Sequence of chain 1.C:
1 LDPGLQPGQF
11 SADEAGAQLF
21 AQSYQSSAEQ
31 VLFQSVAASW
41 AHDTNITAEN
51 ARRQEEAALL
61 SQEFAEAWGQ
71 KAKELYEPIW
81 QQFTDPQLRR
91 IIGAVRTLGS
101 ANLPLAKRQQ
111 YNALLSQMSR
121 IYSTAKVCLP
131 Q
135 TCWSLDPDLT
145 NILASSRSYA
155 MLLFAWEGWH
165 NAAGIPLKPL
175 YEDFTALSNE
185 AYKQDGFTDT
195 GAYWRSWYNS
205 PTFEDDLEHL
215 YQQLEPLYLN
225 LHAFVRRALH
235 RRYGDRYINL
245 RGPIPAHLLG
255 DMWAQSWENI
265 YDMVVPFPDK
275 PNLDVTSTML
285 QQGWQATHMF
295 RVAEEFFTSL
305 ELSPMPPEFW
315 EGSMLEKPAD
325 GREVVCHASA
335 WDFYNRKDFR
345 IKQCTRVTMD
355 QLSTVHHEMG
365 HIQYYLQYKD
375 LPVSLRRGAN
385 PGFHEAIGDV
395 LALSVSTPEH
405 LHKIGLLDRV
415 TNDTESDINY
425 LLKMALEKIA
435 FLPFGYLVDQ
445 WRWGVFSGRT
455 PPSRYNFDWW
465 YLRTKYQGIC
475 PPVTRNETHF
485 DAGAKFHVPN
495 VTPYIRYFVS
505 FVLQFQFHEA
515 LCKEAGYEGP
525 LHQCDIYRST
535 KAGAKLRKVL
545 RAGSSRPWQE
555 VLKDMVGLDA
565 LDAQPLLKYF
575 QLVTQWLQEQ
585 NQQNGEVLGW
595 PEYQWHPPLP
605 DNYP

Binding-site contacts:
Ligand atom O5 contacts residue ASN50 of chain 1.C at 3.1 Å (h-bond).
Ligand atom C6 contacts residue GLU49 of chain 1.C at 4.4 Å.
Ligand atom C8 contacts residue GLU49 of chain 1.C at 4.0 Å.
Ligand atom C3 contacts residue ASN45 of chain 1.C at 3.9 Å.
Ligand atom O7 contacts residue ASN45 of chain 1.C at 4.1 Å.
Ligand atom C2 contacts residue ASN45 of chain 1.C at 2.5 Å.
Ligand atom C8 contacts residue ASP324 of chain 1.C at 4.5 Å.
Ligand atom C4 contacts residue ASN45 of chain 1.C at 4.3 Å.
Ligand atom C7 contacts residue ASN45 of chain 1.C at 3.9 Å.
Ligand atom O7 contacts residue ARG326 of chain 1.C at 4.2 Å.
Ligand atom C6 contacts residue THR47 of chain 1.C at 4.0 Å.
Ligand atom O6 contacts residue ASN50 of chain 1.C at 3.8 Å.
Ligand atom N2 contacts residue ASN45 of chain 1.C at 2.9 Å (h-bond).
Ligand atom O6 contacts residue GLU49 of chain 1.C at 3.5 Å.
Ligand atom O5 contacts residue ASN45 of chain 1.C at 2.3 Å (h-bond).
Ligand atom C5 contacts residue ASN45 of chain 1.C at 3.6 Å.
Ligand atom C6 contacts residue ASN50 of chain 1.C at 3.7 Å.
Ligand atom O6 contacts residue THR47 of chain 1.C at 2.8 Å (h-bond).
Ligand atom C1 contacts residue ASN50 of chain 1.C at 3.9 Å.
Ligand atom C5 contacts residue ASN50 of chain 1.C at 4.1 Å.
Ligand atom C6 contacts residue ARG53 of chain 1.C at 4.2 Å.
Ligand atom C1 contacts residue ASN45 of chain 1.C at 1.5 Å.

A small-molecule ligand and the protein it binds are described below.
Small molecule (SMILES): CC(=O)N[C@H]1[C@H](O[C@H]2[C@H](O)[C@@H](NC(C)=O)CO[C@@H]2CO)O[C@H](CO)[C@@H](O)[C@@H]1O